Binding-site contacts:
Ligand atom N2 contacts residue ASN131 of chain 1.A at 2.9 Å (h-bond).
Ligand atom N2 contacts residue ASP430 of chain 1.A at 2.8 Å (salt-bridge).
Ligand atom C6 contacts residue VAL432 of chain 1.A at 3.7 Å (hydrophobic).
Ligand atom C1 contacts residue ASP430 of chain 1.A at 3.8 Å.
Ligand atom O5 contacts residue ASP430 of chain 1.A at 4.1 Å.
Ligand atom O5 contacts residue VAL432 of chain 1.A at 3.9 Å.
Ligand atom C8 contacts residue ASP430 of chain 1.A at 3.7 Å.
Ligand atom C5 contacts residue ASN131 of chain 1.A at 3.6 Å.
Ligand atom N2 contacts residue SER128 of chain 1.A at 3.8 Å.
Ligand atom C5 contacts residue GLU431 of chain 1.A at 3.9 Å.
Ligand atom O7 contacts residue ASN131 of chain 1.A at 3.9 Å.
Ligand atom C7 contacts residue ASN131 of chain 1.A at 3.6 Å.
Ligand atom O6 contacts residue VAL432 of chain 1.A at 2.9 Å (h-bond).
Ligand atom C6 contacts residue GLU431 of chain 1.A at 4.3 Å.
Ligand atom C3 contacts residue ASN131 of chain 1.A at 3.8 Å.
Ligand atom O5 contacts residue GLU431 of chain 1.A at 4.0 Å.
Ligand atom C5 contacts residue VAL432 of chain 1.A at 4.4 Å (hydrophobic).
Ligand atom O4 contacts residue GLU431 of chain 1.A at 4.0 Å.
Ligand atom O6 contacts residue GLU431 of chain 1.A at 3.1 Å.
Ligand atom C7 contacts residue ASP430 of chain 1.A at 3.8 Å.
Ligand atom O5 contacts residue ASN131 of chain 1.A at 2.3 Å (h-bond).
Ligand atom C4 contacts residue GLU431 of chain 1.A at 4.5 Å.
Ligand atom C7 contacts residue LYS130 of chain 1.A at 4.2 Å.
Ligand atom C8 contacts residue SER128 of chain 1.A at 3.7 Å.
Ligand atom C3 contacts residue ASP430 of chain 1.A at 4.0 Å.
Ligand atom O7 contacts residue LYS130 of chain 1.A at 3.6 Å.
Ligand atom C7 contacts residue SER128 of chain 1.A at 4.0 Å.
Ligand atom O3 contacts residue ASP430 of chain 1.A at 4.0 Å.
Ligand atom O6 contacts residue ASP430 of chain 1.A at 4.4 Å.
Ligand atom C2 contacts residue ASP430 of chain 1.A at 3.3 Å.
Ligand atom C1 contacts residue ASN131 of chain 1.A at 1.4 Å.
Ligand atom C4 contacts residue ASP430 of chain 1.A at 4.1 Å.
Ligand atom C8 contacts residue LYS130 of chain 1.A at 4.2 Å.
Ligand atom C2 contacts residue ASN131 of chain 1.A at 2.5 Å.
Ligand atom C4 contacts residue ASN131 of chain 1.A at 4.2 Å.

Sequence of chain 1.A:
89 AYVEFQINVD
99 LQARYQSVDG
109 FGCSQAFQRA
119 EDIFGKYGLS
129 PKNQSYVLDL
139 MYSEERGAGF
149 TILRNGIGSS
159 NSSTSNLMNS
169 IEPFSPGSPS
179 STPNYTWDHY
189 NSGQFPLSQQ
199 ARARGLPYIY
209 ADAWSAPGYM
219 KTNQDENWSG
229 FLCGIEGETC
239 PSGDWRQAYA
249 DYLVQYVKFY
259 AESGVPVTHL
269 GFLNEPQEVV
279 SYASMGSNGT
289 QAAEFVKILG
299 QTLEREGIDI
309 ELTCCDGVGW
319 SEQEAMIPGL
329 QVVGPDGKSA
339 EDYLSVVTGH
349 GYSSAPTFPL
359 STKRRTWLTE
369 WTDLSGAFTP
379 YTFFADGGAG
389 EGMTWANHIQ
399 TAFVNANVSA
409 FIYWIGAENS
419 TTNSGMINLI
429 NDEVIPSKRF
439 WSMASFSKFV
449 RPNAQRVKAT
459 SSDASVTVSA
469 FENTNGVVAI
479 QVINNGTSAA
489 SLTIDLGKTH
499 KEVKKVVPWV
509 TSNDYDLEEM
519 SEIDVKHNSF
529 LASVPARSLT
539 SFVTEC

The protein below binds the small molecule below.
Small molecule (SMILES): CC(=O)N[C@H]1[C@H](O[C@H]2[C@H](O)[C@@H](NC(C)=O)CO[C@@H]2CO)O[C@H](CO)[C@@H](O[C@@H]2O[C@H](CO[C@H]3O[C@H](CO)[C@@H](O)[C@H](O[C@H]4O[C@H](CO)[C@@H](O)[C@H](O)[C@@H]4O)[C@@H]3O)[C@@H](O)[C@H](O)[C@@H]2O)[C@@H]1O